This small molecule binds to this protein.
Small molecule (SMILES): CC(=O)N[C@@H]1[C@@H](O)[C@H](O)[C@@H](CO)O[C@H]1O

Sequence of chain 1.A:
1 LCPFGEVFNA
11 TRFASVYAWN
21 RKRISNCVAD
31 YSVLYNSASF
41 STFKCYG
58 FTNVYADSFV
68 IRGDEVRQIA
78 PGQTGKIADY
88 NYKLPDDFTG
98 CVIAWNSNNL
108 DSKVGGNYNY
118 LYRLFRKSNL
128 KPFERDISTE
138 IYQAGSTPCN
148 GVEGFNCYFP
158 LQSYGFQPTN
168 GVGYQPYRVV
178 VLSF

Sequence of chain 1.C:
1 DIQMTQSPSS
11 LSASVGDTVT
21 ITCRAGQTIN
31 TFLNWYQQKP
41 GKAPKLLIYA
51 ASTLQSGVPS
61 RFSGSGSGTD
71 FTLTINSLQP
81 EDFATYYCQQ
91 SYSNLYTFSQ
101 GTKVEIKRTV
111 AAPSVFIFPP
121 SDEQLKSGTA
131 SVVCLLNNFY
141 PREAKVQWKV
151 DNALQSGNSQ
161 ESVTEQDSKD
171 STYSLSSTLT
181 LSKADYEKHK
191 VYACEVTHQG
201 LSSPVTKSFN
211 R

Binding-site contacts:
Ligand atom C6 contacts residue GLY5 of chain 1.A at 3.9 Å.
Ligand atom C5 contacts residue ASN9 of chain 1.A at 3.7 Å.
Ligand atom C8 contacts residue ASN9 of chain 1.A at 4.0 Å.
Ligand atom O7 contacts residue ILE29 of chain 1.C at 4.3 Å.
Ligand atom C5 contacts residue GLY5 of chain 1.A at 4.0 Å.
Ligand atom C1 contacts residue ASN9 of chain 1.A at 1.4 Å.
Ligand atom C2 contacts residue ASN9 of chain 1.A at 2.5 Å.
Ligand atom O6 contacts residue GLY5 of chain 1.A at 4.0 Å.
Ligand atom C8 contacts residue GLY68 of chain 1.C at 4.3 Å.
Ligand atom C7 contacts residue GLY68 of chain 1.C at 4.5 Å.
Ligand atom C4 contacts residue ASN9 of chain 1.A at 4.3 Å.
Ligand atom O7 contacts residue ASN9 of chain 1.A at 3.5 Å (h-bond).
Ligand atom O5 contacts residue ASN9 of chain 1.A at 2.4 Å (h-bond).
Ligand atom C8 contacts residue ASN30 of chain 1.C at 4.2 Å.
Ligand atom C3 contacts residue ASN9 of chain 1.A at 3.8 Å.
Ligand atom O5 contacts residue GLU6 of chain 1.A at 3.8 Å.
Ligand atom C1 contacts residue GLY5 of chain 1.A at 3.4 Å.
Ligand atom C5 contacts residue GLU6 of chain 1.A at 4.0 Å.
Ligand atom O7 contacts residue ASN30 of chain 1.C at 4.4 Å.
Ligand atom N2 contacts residue ASN9 of chain 1.A at 2.9 Å (h-bond).
Ligand atom C8 contacts residue THR28 of chain 1.C at 3.8 Å.
Ligand atom O3 contacts residue GLY68 of chain 1.C at 4.1 Å.
Ligand atom C1 contacts residue GLU6 of chain 1.A at 4.2 Å.
Ligand atom C6 contacts residue GLU6 of chain 1.A at 4.2 Å.
Ligand atom C7 contacts residue ASN9 of chain 1.A at 3.4 Å.
Ligand atom C8 contacts residue ILE29 of chain 1.C at 3.1 Å (hydrophobic).
Ligand atom O5 contacts residue GLY5 of chain 1.A at 3.3 Å.
Ligand atom C7 contacts residue ILE29 of chain 1.C at 4.2 Å (hydrophobic).